A small-molecule ligand and the protein it binds are described below.
Small molecule (SMILES): CCCCCCCC(=O)OC[C@H](COP(=O)(O)O[C@@H]1[C@H](O)[C@H](O)[C@@H](OP(=O)(O)O)[C@H](OP(=O)(O)O)[C@H]1O)OC(=O)CCCCCCC

Binding-site contacts:
Ligand atom O12 contacts residue ARG43 of chain 2.A at 4.0 Å.
Ligand atom C2 contacts residue ARG43 of chain 2.A at 3.8 Å.
Ligand atom O53 contacts residue LYS148 of chain 2.A at 3.0 Å (salt-bridge).
Ligand atom P5 contacts residue LYS153 of chain 2.A at 4.3 Å.
Ligand atom O53 contacts residue ILE42 of chain 2.A at 3.7 Å.
Ligand atom O43 contacts residue LYS154 of chain 2.A at 4.5 Å.
Ligand atom C6 contacts residue ARG43 of chain 2.A at 3.7 Å.
Ligand atom O51 contacts residue ARG151 of chain 2.A at 3.1 Å (salt-bridge).
Ligand atom O1 contacts residue ARG43 of chain 2.A at 3.0 Å.
Ligand atom O52 contacts residue LYS154 of chain 2.A at 3.0 Å (salt-bridge).
Ligand atom O52 contacts residue LYS153 of chain 2.A at 2.9 Å (salt-bridge).
Ligand atom C1 contacts residue ARG43 of chain 2.A at 3.7 Å.
Ligand atom O42 contacts residue LYS154 of chain 2.A at 3.5 Å (salt-bridge).
Ligand atom C2C contacts residue TRP44 of chain 2.A at 4.1 Å (hydrophobic).
Ligand atom P5 contacts residue LYS154 of chain 2.A at 3.4 Å.
Ligand atom O13 contacts residue TRP44 of chain 2.A at 4.1 Å.
Ligand atom O53 contacts residue ASP41 of chain 2.A at 4.2 Å.
Ligand atom O12 contacts residue ARG45 of chain 2.A at 2.9 Å (salt-bridge).
Ligand atom O51 contacts residue LYS154 of chain 2.A at 2.7 Å (salt-bridge).
Ligand atom O11 contacts residue ARG45 of chain 2.A at 3.4 Å (salt-bridge).
Ligand atom C1C contacts residue TRP44 of chain 2.A at 4.2 Å (hydrophobic).
Ligand atom P1 contacts residue ARG43 of chain 2.A at 3.8 Å.
Ligand atom O6 contacts residue LYS148 of chain 2.A at 4.2 Å.
Ligand atom O6 contacts residue ARG43 of chain 2.A at 4.0 Å.
Ligand atom O11 contacts residue ARG43 of chain 2.A at 2.6 Å (salt-bridge).
Ligand atom O52 contacts residue ARG151 of chain 2.A at 3.0 Å (salt-bridge).
Ligand atom P5 contacts residue LYS148 of chain 2.A at 4.3 Å.
Ligand atom P1 contacts residue TRP44 of chain 2.A at 4.2 Å.
Ligand atom O1 contacts residue TRP44 of chain 2.A at 3.7 Å.
Ligand atom O12 contacts residue TRP44 of chain 2.A at 3.5 Å.
Ligand atom P1 contacts residue ARG45 of chain 2.A at 4.0 Å.
Ligand atom C4 contacts residue ARG43 of chain 2.A at 4.3 Å.
Ligand atom O6 contacts residue TRP44 of chain 2.A at 3.5 Å.
Ligand atom C6 contacts residue TRP44 of chain 2.A at 4.4 Å (hydrophobic).
Ligand atom O2 contacts residue ARG43 of chain 2.A at 2.8 Å.
Ligand atom O53 contacts residue ARG151 of chain 2.A at 3.0 Å (salt-bridge).
Ligand atom P5 contacts residue ARG151 of chain 2.A at 3.0 Å.
Ligand atom O5 contacts residue LYS154 of chain 2.A at 4.1 Å.

Sequence of chain 2.A:
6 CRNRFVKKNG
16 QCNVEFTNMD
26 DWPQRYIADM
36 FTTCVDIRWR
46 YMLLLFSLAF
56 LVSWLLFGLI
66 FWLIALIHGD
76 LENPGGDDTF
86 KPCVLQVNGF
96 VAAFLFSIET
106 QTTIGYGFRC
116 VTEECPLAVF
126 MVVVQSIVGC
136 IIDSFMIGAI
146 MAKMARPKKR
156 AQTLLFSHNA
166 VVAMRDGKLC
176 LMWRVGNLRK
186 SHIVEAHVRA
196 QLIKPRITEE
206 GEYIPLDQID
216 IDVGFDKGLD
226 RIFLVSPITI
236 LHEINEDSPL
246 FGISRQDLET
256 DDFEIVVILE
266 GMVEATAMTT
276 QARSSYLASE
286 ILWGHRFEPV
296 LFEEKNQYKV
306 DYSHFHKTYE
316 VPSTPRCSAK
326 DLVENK